A small-molecule ligand and the protein it binds are described below.
Small molecule (SMILES): CC(=O)N[C@@H]1[C@@H](O)[C@H](O)[C@@H](CO)O[C@H]1O

Binding-site contacts:
Ligand atom C3 contacts residue ASN46 of chain 1.E at 3.8 Å.
Ligand atom C7 contacts residue THR45 of chain 1.E at 4.3 Å.
Ligand atom N2 contacts residue THR45 of chain 1.E at 3.8 Å.
Ligand atom C4 contacts residue ASN46 of chain 1.E at 4.2 Å.
Ligand atom C5 contacts residue ASN46 of chain 1.E at 3.6 Å.
Ligand atom C1 contacts residue ASN46 of chain 1.E at 1.4 Å.
Ligand atom O5 contacts residue ASN46 of chain 1.E at 2.3 Å (h-bond).
Ligand atom C8 contacts residue ASN46 of chain 1.E at 3.9 Å.
Ligand atom O6 contacts residue ASN46 of chain 1.E at 4.5 Å.
Ligand atom N2 contacts residue ASN46 of chain 1.E at 2.6 Å (h-bond).
Ligand atom C7 contacts residue ASN46 of chain 1.E at 3.6 Å.
Ligand atom C8 contacts residue THR45 of chain 1.E at 3.9 Å.
Ligand atom C2 contacts residue ASN46 of chain 1.E at 2.5 Å.

Sequence of chain 1.E:
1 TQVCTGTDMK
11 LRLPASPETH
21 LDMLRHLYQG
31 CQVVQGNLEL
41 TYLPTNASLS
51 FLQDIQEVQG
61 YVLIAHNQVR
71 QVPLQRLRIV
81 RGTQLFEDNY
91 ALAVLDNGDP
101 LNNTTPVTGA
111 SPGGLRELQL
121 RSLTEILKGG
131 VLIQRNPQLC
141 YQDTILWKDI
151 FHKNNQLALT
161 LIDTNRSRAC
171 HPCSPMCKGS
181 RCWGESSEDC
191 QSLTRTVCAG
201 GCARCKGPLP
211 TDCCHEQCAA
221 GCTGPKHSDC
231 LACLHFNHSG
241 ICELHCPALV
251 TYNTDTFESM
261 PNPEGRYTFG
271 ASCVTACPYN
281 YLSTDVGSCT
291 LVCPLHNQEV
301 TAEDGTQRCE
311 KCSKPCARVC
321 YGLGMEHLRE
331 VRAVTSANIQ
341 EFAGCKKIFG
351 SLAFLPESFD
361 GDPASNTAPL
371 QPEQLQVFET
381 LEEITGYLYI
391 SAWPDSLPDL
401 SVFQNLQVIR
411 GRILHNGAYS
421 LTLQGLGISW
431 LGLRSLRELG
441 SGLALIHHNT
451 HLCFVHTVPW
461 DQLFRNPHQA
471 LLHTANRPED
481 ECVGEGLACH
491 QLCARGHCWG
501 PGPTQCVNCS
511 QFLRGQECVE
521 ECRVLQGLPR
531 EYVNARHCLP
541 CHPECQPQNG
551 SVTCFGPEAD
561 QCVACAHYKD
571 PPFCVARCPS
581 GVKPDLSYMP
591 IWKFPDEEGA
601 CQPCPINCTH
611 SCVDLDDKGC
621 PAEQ